This small molecule binds to this protein.
Small molecule (SMILES): NCC(=O)O

Sequence of chain 1.P:
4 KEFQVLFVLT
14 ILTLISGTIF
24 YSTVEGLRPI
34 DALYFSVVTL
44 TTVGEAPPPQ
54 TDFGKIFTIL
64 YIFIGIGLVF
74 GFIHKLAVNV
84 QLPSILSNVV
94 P

Binding-site contacts:
Ligand atom N contacts residue ILE22 of chain 1.P at 4.5 Å.
Ligand atom OXT contacts residue SER19 of chain 1.P at 3.9 Å.
Ligand atom C contacts residue SER19 of chain 1.P at 4.4 Å.
Ligand atom CA contacts residue SER19 of chain 1.P at 4.0 Å.
Ligand atom N contacts residue SER19 of chain 1.P at 3.5 Å (h-bond).